Binding-site contacts:
Ligand atom N1 contacts residue LEU123 of chain 1.O at 3.4 Å.
Ligand atom O2G contacts residue LYS58 of chain 1.O at 3.5 Å (salt-bridge).
Ligand atom N7 contacts residue GLU76 of chain 1.O at 3.4 Å (salt-bridge).
Ligand atom O1A contacts residue GLU76 of chain 1.O at 2.9 Å (salt-bridge).
Ligand atom O1G contacts residue MG1 of chain 1.HC at 2.6 Å.
Ligand atom O1B contacts residue MG1 of chain 1.HC at 2.8 Å.
Ligand atom O1A contacts residue MG1 of chain 1.HC at 2.4 Å.
Ligand atom C3' contacts residue GLU214 of chain 1.O at 3.5 Å.
Ligand atom O3A contacts residue CYS55 of chain 1.O at 3.1 Å (h-bond).
Ligand atom C4 contacts residue PHE157 of chain 1.O at 3.4 Å (hydrophobic).
Ligand atom N7 contacts residue ARG127 of chain 1.O at 3.0 Å (salt-bridge).
Ligand atom O3G contacts residue LYS58 of chain 1.O at 3.4 Å.
Ligand atom O1G contacts residue SER59 of chain 1.O at 2.1 Å (h-bond).
Ligand atom PG contacts residue SER59 of chain 1.O at 3.5 Å.
Ligand atom N2 contacts residue MET161 of chain 1.O at 3.3 Å.
Ligand atom C2 contacts residue PHE157 of chain 1.O at 3.4 Å (hydrophobic).
Ligand atom N1 contacts residue GLN120 of chain 1.O at 3.2 Å (h-bond).
Ligand atom O2B contacts residue CYS55 of chain 1.O at 3.2 Å (h-bond).
Ligand atom C3' contacts residue TYR106 of chain 1.O at 3.4 Å (hydrophobic).
Ligand atom O6 contacts residue ASP154 of chain 1.O at 2.8 Å (salt-bridge).
Ligand atom O3G contacts residue SER56 of chain 1.O at 3.4 Å (h-bond).
Ligand atom O2G contacts residue SER59 of chain 1.O at 3.5 Å (h-bond).
Ligand atom O4' contacts residue LEU102 of chain 1.O at 3.3 Å.
Ligand atom C6 contacts residue PHE157 of chain 1.O at 3.4 Å (hydrophobic).
Ligand atom N3 contacts residue LEU102 of chain 1.O at 3.4 Å.
Ligand atom O2G contacts residue GLY57 of chain 1.O at 3.1 Å.
Ligand atom N7 contacts residue PHE157 of chain 1.O at 3.5 Å.
Ligand atom O3G contacts residue GLY57 of chain 1.O at 3.4 Å (h-bond).
Ligand atom N1 contacts residue PHE157 of chain 1.O at 3.2 Å.
Ligand atom C6 contacts residue ARG127 of chain 1.O at 3.5 Å.
Ligand atom O2B contacts residue LYS209 of chain 1.O at 3.4 Å.
Ligand atom C1' contacts residue LEU102 of chain 1.O at 3.5 Å (hydrophobic).
Ligand atom O3' contacts residue TYR106 of chain 1.O at 2.5 Å (h-bond).
Ligand atom O2A contacts residue ARG149 of chain 1.O at 2.5 Å (salt-bridge).
Ligand atom O6 contacts residue ARG127 of chain 1.O at 2.6 Å (salt-bridge).
Ligand atom O3' contacts residue GLU214 of chain 1.O at 3.3 Å (salt-bridge).
Ligand atom C5 contacts residue PHE157 of chain 1.O at 3.3 Å (hydrophobic).
Ligand atom C2' contacts residue TYR106 of chain 1.O at 3.2 Å (hydrophobic).
Ligand atom C5 contacts residue ARG127 of chain 1.O at 3.5 Å.
Ligand atom O6 contacts residue PHE157 of chain 1.O at 3.2 Å.

A protein and the small-molecule ligand that binds it are described below.
Small molecule (SMILES): Nc1nc2c(ncn2[C@H]2C[C@H](O)[C@@H](CO[P](=O)(O)O[P](=O)(O)OP(=O)(O)O)O2)c(=O)[nH]1

Sequence of chain 1.O:
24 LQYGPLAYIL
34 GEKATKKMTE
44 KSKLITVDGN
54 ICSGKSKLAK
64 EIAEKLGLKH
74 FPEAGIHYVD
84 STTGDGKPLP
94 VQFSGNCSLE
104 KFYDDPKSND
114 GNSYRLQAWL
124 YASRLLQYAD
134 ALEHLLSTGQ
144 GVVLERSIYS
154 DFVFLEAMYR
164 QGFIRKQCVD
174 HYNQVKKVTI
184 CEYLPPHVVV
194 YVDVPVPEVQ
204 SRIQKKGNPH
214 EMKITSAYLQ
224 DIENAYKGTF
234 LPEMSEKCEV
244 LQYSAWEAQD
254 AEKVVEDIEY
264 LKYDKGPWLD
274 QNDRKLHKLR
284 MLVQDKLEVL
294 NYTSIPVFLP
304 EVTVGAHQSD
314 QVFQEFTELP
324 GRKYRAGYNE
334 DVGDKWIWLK